Binding-site contacts:
Ligand atom C8 contacts residue GLN65 of chain 1.A at 3.8 Å.
Ligand atom O7 contacts residue ASN118 of chain 1.A at 4.2 Å.
Ligand atom O7 contacts residue GLN65 of chain 1.A at 3.7 Å.
Ligand atom N2 contacts residue ASN118 of chain 1.A at 2.7 Å (h-bond).
Ligand atom C2 contacts residue ASN118 of chain 1.A at 2.4 Å.
Ligand atom C7 contacts residue ASN118 of chain 1.A at 3.4 Å.
Ligand atom C3 contacts residue ASN118 of chain 1.A at 3.8 Å.
Ligand atom C5 contacts residue ASN118 of chain 1.A at 3.9 Å.
Ligand atom C1 contacts residue ASN118 of chain 1.A at 1.5 Å.
Ligand atom C7 contacts residue GLN65 of chain 1.A at 4.2 Å.
Ligand atom C4 contacts residue ASN118 of chain 1.A at 4.4 Å.
Ligand atom C8 contacts residue ASN118 of chain 1.A at 3.7 Å.
Ligand atom O5 contacts residue ASN118 of chain 1.A at 2.6 Å (h-bond).
Ligand atom O7 contacts residue GLY117 of chain 1.A at 3.9 Å.
Ligand atom O7 contacts residue ALA116 of chain 1.A at 4.0 Å.

Sequence of chain 1.A:
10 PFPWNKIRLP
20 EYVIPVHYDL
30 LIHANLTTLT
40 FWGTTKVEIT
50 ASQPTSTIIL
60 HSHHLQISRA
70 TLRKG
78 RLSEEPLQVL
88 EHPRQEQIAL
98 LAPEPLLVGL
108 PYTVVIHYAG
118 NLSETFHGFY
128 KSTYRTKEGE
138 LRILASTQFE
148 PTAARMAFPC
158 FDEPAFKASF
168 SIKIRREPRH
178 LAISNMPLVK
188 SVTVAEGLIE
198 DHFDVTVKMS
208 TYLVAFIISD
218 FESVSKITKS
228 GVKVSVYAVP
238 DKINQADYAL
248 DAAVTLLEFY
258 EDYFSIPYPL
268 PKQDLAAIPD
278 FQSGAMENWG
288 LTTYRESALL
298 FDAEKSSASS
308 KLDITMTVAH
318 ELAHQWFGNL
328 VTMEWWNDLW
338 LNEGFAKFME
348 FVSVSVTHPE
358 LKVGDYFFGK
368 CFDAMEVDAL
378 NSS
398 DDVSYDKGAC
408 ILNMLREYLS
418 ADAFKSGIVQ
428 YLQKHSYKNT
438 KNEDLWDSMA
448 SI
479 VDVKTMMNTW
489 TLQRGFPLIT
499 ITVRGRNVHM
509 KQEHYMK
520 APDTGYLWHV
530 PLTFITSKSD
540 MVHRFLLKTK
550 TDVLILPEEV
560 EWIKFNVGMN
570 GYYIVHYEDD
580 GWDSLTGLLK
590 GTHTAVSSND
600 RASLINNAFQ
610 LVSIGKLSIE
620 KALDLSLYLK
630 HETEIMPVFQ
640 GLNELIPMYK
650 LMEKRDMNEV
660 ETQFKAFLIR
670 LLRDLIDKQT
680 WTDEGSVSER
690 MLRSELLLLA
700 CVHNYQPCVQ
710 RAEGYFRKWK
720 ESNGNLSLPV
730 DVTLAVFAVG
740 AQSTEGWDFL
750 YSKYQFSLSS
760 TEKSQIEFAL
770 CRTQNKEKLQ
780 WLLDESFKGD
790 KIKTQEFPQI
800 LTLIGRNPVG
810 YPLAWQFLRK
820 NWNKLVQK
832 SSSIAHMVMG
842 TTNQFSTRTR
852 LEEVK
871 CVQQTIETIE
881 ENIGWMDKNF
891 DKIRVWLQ

The small molecule below binds the protein below.
Small molecule (SMILES): CC(=O)N[C@@H]1[C@@H](O)[C@H](O)[C@@H](CO)O[C@H]1O